Sequence of chain 1.B:
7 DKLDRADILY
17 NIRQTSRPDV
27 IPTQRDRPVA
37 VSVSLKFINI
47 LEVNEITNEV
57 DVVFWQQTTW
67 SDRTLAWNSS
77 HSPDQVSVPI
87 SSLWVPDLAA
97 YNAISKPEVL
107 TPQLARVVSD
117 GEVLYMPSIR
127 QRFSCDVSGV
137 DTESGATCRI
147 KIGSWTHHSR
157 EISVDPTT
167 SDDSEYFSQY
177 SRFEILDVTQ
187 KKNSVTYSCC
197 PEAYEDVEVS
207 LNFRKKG

A small-molecule ligand and the protein it binds are described below.
Small molecule (SMILES): CC1CCN(c2cc(-c3ccc(C(F)(F)F)cc3)nc(N)n2)CC1

Binding-site contacts:
Ligand atom N1 contacts residue TRP151 of chain 1.A at 2.7 Å (h-bond).
Ligand atom N3 contacts residue TYR97 of chain 1.A at 3.6 Å.
Ligand atom C13 contacts residue TYR200 of chain 1.A at 3.2 Å (hydrophobic).
Ligand atom C4 contacts residue TYR193 of chain 1.A at 3.7 Å (hydrophobic).
Ligand atom C16 contacts residue TRP151 of chain 1.A at 3.7 Å (hydrophobic).
Ligand atom C2 contacts residue TYR200 of chain 1.A at 3.9 Å (hydrophobic).
Ligand atom C12 contacts residue TRP151 of chain 1.A at 3.7 Å (hydrophobic).
Ligand atom N1 contacts residue TYR200 of chain 1.A at 3.7 Å.
Ligand atom C1 contacts residue TYR97 of chain 1.A at 3.7 Å (hydrophobic).
Ligand atom C12 contacts residue TYR200 of chain 1.A at 3.1 Å (hydrophobic).
Ligand atom C6 contacts residue TRP151 of chain 1.A at 3.4 Å (hydrophobic).
Ligand atom F2 contacts residue ARG112 of chain 1.B at 3.6 Å.
Ligand atom N4 contacts residue TRP151 of chain 1.A at 3.8 Å.
Ligand atom F3 contacts residue ARG112 of chain 1.B at 3.0 Å.
Ligand atom C11 contacts residue TRP151 of chain 1.A at 3.1 Å (hydrophobic).
Ligand atom N4 contacts residue SER150 of chain 1.A at 2.6 Å (h-bond).
Ligand atom C17 contacts residue TRP61 of chain 1.B at 3.9 Å (hydrophobic).
Ligand atom C4 contacts residue TRP151 of chain 1.A at 3.8 Å (hydrophobic).
Ligand atom N3 contacts residue TYR193 of chain 1.A at 3.7 Å.
Ligand atom C2 contacts residue SER150 of chain 1.A at 3.7 Å.
Ligand atom N4 contacts residue TYR200 of chain 1.A at 3.6 Å.
Ligand atom F1 contacts residue LEU120 of chain 1.B at 3.6 Å.
Ligand atom C2 contacts residue TYR97 of chain 1.A at 3.8 Å (hydrophobic).
Ligand atom C9 contacts residue TYR172 of chain 1.B at 3.8 Å (hydrophobic).
Ligand atom C2 contacts residue TRP151 of chain 1.A at 3.7 Å (hydrophobic).
Ligand atom N3 contacts residue TRP151 of chain 1.A at 3.8 Å.
Ligand atom C10 contacts residue TYR172 of chain 1.B at 3.9 Å (hydrophobic).
Ligand atom C5 contacts residue TRP61 of chain 1.B at 3.8 Å (hydrophobic).
Ligand atom F1 contacts residue MET122 of chain 1.B at 3.2 Å.
Ligand atom C10 contacts residue TRP61 of chain 1.B at 3.8 Å (hydrophobic).
Ligand atom F2 contacts residue LEU120 of chain 1.B at 3.5 Å.
Ligand atom C17 contacts residue TRP151 of chain 1.A at 3.2 Å (hydrophobic).
Ligand atom N1 contacts residue SER150 of chain 1.A at 3.9 Å.
Ligand atom C7 contacts residue TYR172 of chain 1.B at 3.8 Å (hydrophobic).
Ligand atom C11 contacts residue TRP61 of chain 1.B at 3.9 Å (hydrophobic).
Ligand atom N2 contacts residue TYR193 of chain 1.A at 3.6 Å.
Ligand atom C8 contacts residue ILE44 of chain 1.B at 3.5 Å (hydrophobic).
Ligand atom F3 contacts residue THR152 of chain 1.A at 3.8 Å.
Ligand atom C9 contacts residue TRP61 of chain 1.B at 3.6 Å (hydrophobic).
Ligand atom N4 contacts residue TYR97 of chain 1.A at 2.9 Å (h-bond).

Sequence of chain 1.A:
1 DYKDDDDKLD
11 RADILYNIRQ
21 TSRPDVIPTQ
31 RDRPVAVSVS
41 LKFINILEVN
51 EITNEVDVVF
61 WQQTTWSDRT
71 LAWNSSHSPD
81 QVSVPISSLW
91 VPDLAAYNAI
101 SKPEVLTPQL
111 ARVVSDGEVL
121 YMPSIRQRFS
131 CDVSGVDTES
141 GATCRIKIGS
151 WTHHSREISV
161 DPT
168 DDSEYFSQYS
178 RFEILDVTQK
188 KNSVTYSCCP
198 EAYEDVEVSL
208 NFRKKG